Binding-site contacts:
Ligand atom C13 contacts residue CYS145 of chain 1.A at 2.7 Å (hydrophobic).
Ligand atom C25 contacts residue GLU166 of chain 1.A at 3.5 Å.
Ligand atom C40 contacts residue GLN189 of chain 1.A at 3.5 Å.
Ligand atom N48 contacts residue GLN189 of chain 1.A at 3.0 Å (h-bond).
Ligand atom N70 contacts residue GLU166 of chain 1.A at 2.9 Å (salt-bridge).
Ligand atom N32 contacts residue HIS164 of chain 1.A at 3.1 Å (h-bond).
Ligand atom C54 contacts residue GLN189 of chain 1.A at 3.6 Å.
Ligand atom N32 contacts residue CYS145 of chain 1.A at 2.9 Å (h-bond).
Ligand atom O52 contacts residue GLU166 of chain 1.A at 2.7 Å (salt-bridge).
Ligand atom O30 contacts residue SER144 of chain 1.A at 3.3 Å (h-bond).
Ligand atom C2 contacts residue HIS41 of chain 1.A at 3.6 Å.
Ligand atom C72 contacts residue GLU166 of chain 1.A at 3.6 Å.
Ligand atom C9 contacts residue HIS41 of chain 1.A at 3.4 Å.
Ligand atom O28 contacts residue HIS163 of chain 1.A at 2.8 Å (h-bond).
Ligand atom C1 contacts residue THR26 of chain 1.A at 3.3 Å.
Ligand atom O30 contacts residue CYS145 of chain 1.A at 3.0 Å (h-bond).
Ligand atom C86 contacts residue GLN192 of chain 1.A at 3.4 Å.
Ligand atom C2 contacts residue THR25 of chain 1.A at 3.5 Å.
Ligand atom O74 contacts residue GLN189 of chain 1.A at 3.5 Å.
Ligand atom O28 contacts residue HIS172 of chain 1.A at 3.4 Å.
Ligand atom C78 contacts residue THR190 of chain 1.A at 3.0 Å.
Ligand atom C82 contacts residue THR190 of chain 1.A at 3.2 Å.
Ligand atom C11 contacts residue CYS145 of chain 1.A at 1.9 Å (hydrophobic).
Ligand atom N23 contacts residue GLU166 of chain 1.A at 2.9 Å (salt-bridge).
Ligand atom C86 contacts residue PRO168 of chain 1.A at 3.6 Å (hydrophobic).
Ligand atom C9 contacts residue CYS145 of chain 1.A at 2.8 Å (hydrophobic).
Ligand atom C80 contacts residue THR190 of chain 1.A at 3.2 Å.
Ligand atom C15 contacts residue CYS145 of chain 1.A at 3.4 Å (hydrophobic).
Ligand atom C82 contacts residue GLN189 of chain 1.A at 3.5 Å.
Ligand atom N23 contacts residue PHE140 of chain 1.A at 3.1 Å (h-bond).
Ligand atom O76 contacts residue MET165 of chain 1.A at 3.6 Å.
Ligand atom C19 contacts residue ASN142 of chain 1.A at 3.4 Å.
Ligand atom O30 contacts residue GLY143 of chain 1.A at 3.0 Å.
Ligand atom O52 contacts residue MET165 of chain 1.A at 3.1 Å.
Ligand atom O28 contacts residue GLU166 of chain 1.A at 3.6 Å.
Ligand atom C82 contacts residue ALA191 of chain 1.A at 3.7 Å (hydrophobic).
Ligand atom C85 contacts residue PRO168 of chain 1.A at 3.4 Å (hydrophobic).
Ligand atom C38 contacts residue HIS164 of chain 1.A at 3.6 Å.
Ligand atom O28 contacts residue PHE140 of chain 1.A at 3.4 Å.
Ligand atom C7 contacts residue CYS145 of chain 1.A at 3.6 Å (hydrophobic).

Sequence of chain 2.A:
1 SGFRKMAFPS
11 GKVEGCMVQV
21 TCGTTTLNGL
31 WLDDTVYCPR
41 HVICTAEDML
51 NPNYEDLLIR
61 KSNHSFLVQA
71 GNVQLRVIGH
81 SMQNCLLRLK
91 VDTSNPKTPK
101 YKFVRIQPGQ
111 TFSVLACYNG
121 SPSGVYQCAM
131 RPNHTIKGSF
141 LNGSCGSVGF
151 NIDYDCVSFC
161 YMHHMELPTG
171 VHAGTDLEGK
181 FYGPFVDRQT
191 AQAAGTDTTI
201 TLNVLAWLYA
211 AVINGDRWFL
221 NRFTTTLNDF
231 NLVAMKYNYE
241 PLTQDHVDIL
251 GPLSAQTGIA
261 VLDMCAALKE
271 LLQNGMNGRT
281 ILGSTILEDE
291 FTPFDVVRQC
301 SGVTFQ

Sequence of chain 1.A:
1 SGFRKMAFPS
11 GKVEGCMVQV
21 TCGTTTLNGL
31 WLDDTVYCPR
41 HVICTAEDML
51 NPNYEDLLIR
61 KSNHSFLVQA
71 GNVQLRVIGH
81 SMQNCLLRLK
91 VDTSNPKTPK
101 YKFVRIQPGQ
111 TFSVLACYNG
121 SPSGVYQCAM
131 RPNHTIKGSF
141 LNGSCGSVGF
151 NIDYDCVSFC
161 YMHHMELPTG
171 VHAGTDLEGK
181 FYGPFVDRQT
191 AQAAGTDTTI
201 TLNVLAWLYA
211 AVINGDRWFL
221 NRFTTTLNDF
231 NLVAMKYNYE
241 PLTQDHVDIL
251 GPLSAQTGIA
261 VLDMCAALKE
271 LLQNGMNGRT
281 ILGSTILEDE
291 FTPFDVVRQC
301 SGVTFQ

The small molecule below binds the protein below.
Small molecule (SMILES): CC(C)C[C@H](NC(=O)[C@@H](NC(=O)OCc1ccccc1)[C@@H](C)OC(C)(C)C)C(=O)N[C@H](CCC(=O)C1CC1)C[C@@H]1CCNC1=O